This protein binds this small molecule.
Small molecule (SMILES): CC(=O)N[C@H]1[C@H](O[C@H]2[C@H](O)[C@@H](NC(C)=O)CO[C@@H]2CO)O[C@H](CO)[C@@H](O)[C@@H]1O

Sequence of chain 2.D:
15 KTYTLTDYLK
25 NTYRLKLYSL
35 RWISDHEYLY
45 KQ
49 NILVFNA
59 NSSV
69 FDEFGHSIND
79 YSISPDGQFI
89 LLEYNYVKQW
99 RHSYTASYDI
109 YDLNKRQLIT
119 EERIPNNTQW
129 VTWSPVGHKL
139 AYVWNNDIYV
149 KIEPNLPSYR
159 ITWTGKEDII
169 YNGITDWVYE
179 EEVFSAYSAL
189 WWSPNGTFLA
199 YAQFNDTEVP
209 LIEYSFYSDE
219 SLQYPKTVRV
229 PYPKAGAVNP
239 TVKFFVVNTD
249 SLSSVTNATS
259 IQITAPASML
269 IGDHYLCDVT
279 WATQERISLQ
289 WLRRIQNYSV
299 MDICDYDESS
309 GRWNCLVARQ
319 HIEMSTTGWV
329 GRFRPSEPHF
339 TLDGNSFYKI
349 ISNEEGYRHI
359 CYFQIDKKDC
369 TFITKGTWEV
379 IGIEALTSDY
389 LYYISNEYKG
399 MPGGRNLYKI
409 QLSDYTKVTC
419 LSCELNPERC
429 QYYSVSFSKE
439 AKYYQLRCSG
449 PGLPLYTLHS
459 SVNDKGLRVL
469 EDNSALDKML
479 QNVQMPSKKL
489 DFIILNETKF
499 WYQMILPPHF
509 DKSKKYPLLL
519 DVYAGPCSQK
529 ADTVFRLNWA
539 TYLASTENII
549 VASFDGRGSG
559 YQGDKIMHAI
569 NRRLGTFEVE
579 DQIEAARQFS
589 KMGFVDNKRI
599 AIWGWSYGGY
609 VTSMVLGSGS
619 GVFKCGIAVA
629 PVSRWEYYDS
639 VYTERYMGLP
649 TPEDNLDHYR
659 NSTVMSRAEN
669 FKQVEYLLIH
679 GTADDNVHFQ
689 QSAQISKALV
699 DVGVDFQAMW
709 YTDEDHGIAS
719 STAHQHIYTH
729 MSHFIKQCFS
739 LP

Binding-site contacts:
Ligand atom C8 contacts residue THR162 of chain 2.D at 4.1 Å.
Ligand atom C7 contacts residue ASN203 of chain 2.D at 3.6 Å.
Ligand atom C2 contacts residue ILE168 of chain 2.D at 4.4 Å (hydrophobic).
Ligand atom C7 contacts residue ILE168 of chain 2.D at 3.8 Å (hydrophobic).
Ligand atom O7 contacts residue GLN201 of chain 2.D at 3.9 Å.
Ligand atom C7 contacts residue GLN201 of chain 2.D at 4.2 Å.
Ligand atom O5 contacts residue ASN203 of chain 2.D at 2.3 Å (h-bond).
Ligand atom C1 contacts residue THR205 of chain 2.D at 3.4 Å.
Ligand atom O5 contacts residue THR205 of chain 2.D at 3.6 Å.
Ligand atom N2 contacts residue ILE168 of chain 2.D at 3.5 Å.
Ligand atom C6 contacts residue GLU206 of chain 2.D at 4.0 Å.
Ligand atom O7 contacts residue ASN203 of chain 2.D at 3.6 Å.
Ligand atom C4 contacts residue ASN203 of chain 2.D at 4.3 Å.
Ligand atom O6 contacts residue GLU206 of chain 2.D at 3.1 Å (salt-bridge).
Ligand atom C1 contacts residue ILE168 of chain 2.D at 4.1 Å (hydrophobic).
Ligand atom C6 contacts residue THR205 of chain 2.D at 4.3 Å.
Ligand atom C2 contacts residue ASN203 of chain 2.D at 2.6 Å.
Ligand atom N2 contacts residue ASN203 of chain 2.D at 3.1 Å (h-bond).
Ligand atom C8 contacts residue GLU206 of chain 2.D at 4.0 Å.
Ligand atom C5 contacts residue ASN203 of chain 2.D at 3.6 Å.
Ligand atom O7 contacts residue LYS241 of chain 2.D at 3.9 Å.
Ligand atom C2 contacts residue THR205 of chain 2.D at 4.5 Å.
Ligand atom C1 contacts residue ASN203 of chain 2.D at 1.4 Å.
Ligand atom C5 contacts residue THR205 of chain 2.D at 3.7 Å.
Ligand atom C8 contacts residue GLN201 of chain 2.D at 3.7 Å.
Ligand atom O6 contacts residue THR205 of chain 2.D at 3.6 Å.
Ligand atom O7 contacts residue THR205 of chain 2.D at 3.7 Å.
Ligand atom C8 contacts residue ILE168 of chain 2.D at 3.7 Å (hydrophobic).
Ligand atom C3 contacts residue ASN203 of chain 2.D at 3.9 Å.